A small-molecule ligand and the protein it binds are described below.
Small molecule (SMILES): Nc1nc(C(=O)O)c(CCc2ccccc2)s1

Sequence of chain 1.A:
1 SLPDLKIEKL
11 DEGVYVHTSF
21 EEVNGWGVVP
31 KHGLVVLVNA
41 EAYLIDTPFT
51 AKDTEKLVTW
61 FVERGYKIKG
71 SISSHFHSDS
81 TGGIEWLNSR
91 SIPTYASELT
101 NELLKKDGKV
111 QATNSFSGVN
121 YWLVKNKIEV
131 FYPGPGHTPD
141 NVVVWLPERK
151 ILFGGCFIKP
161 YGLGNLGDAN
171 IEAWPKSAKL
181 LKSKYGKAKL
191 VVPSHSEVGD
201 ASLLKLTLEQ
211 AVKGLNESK

Binding-site contacts:
Ligand atom S14 contacts residue ACT1 of chain 1.J at 3.8 Å.
Ligand atom C07 contacts residue TRP26 of chain 1.A at 3.8 Å (hydrophobic).
Ligand atom C15 contacts residue ACT1 of chain 1.J at 3.6 Å.
Ligand atom C02 contacts residue LYS159 of chain 1.A at 3.4 Å.
Ligand atom C10 contacts residue HIS195 of chain 1.A at 3.7 Å.
Ligand atom N17 contacts residue ACT1 of chain 1.J at 3.6 Å.
Ligand atom O03 contacts residue CYS156 of chain 1.A at 3.3 Å.
Ligand atom C09 contacts residue HIS195 of chain 1.A at 3.6 Å.
Ligand atom O03 contacts residue LYS159 of chain 1.A at 3.0 Å (salt-bridge).
Ligand atom C02 contacts residue HIS195 of chain 1.A at 3.5 Å.
Ligand atom N16 contacts residue ASP79 of chain 1.A at 3.1 Å (salt-bridge).
Ligand atom C15 contacts residue ZN1 of chain 1.F at 3.4 Å.
Ligand atom C13 contacts residue GLY164 of chain 1.A at 3.5 Å.
Ligand atom O01 contacts residue GLY164 of chain 1.A at 3.5 Å.
Ligand atom O01 contacts residue HIS137 of chain 1.A at 3.7 Å.
Ligand atom C04 contacts residue ACT1 of chain 1.J at 3.6 Å.
Ligand atom C15 contacts residue ASP79 of chain 1.A at 3.5 Å.
Ligand atom C02 contacts residue HIS137 of chain 1.A at 3.6 Å.
Ligand atom C06 contacts residue TRP26 of chain 1.A at 3.7 Å (hydrophobic).
Ligand atom C10 contacts residue LYS159 of chain 1.A at 3.7 Å.
Ligand atom O03 contacts residue ZN1 of chain 1.F at 2.2 Å.
Ligand atom O03 contacts residue HIS137 of chain 1.A at 3.1 Å.
Ligand atom O01 contacts residue ASN165 of chain 1.A at 2.8 Å (h-bond).
Ligand atom N16 contacts residue PHE49 of chain 1.A at 3.7 Å.
Ligand atom C04 contacts residue ZN1 of chain 1.F at 3.0 Å.
Ligand atom O03 contacts residue ZN1 of chain 1.E at 3.9 Å.
Ligand atom C15 contacts residue HIS195 of chain 1.A at 3.5 Å.
Ligand atom N17 contacts residue ZN1 of chain 1.F at 2.3 Å.
Ligand atom C12 contacts residue GLY164 of chain 1.A at 3.6 Å.
Ligand atom C06 contacts residue ASN165 of chain 1.A at 3.8 Å.
Ligand atom N16 contacts residue HIS195 of chain 1.A at 3.8 Å.
Ligand atom N17 contacts residue HIS195 of chain 1.A at 3.0 Å (h-bond).
Ligand atom C11 contacts residue GLY162 of chain 1.A at 3.5 Å.
Ligand atom C02 contacts residue ACT1 of chain 1.J at 3.8 Å.
Ligand atom N17 contacts residue ASP79 of chain 1.A at 3.2 Å (salt-bridge).
Ligand atom C02 contacts residue ZN1 of chain 1.F at 2.9 Å.
Ligand atom C13 contacts residue TRP26 of chain 1.A at 3.7 Å (hydrophobic).
Ligand atom C04 contacts residue HIS195 of chain 1.A at 3.4 Å.
Ligand atom O03 contacts residue HIS195 of chain 1.A at 3.0 Å (h-bond).
Ligand atom O01 contacts residue LYS159 of chain 1.A at 3.0 Å (salt-bridge).